This small molecule binds to this protein.
Small molecule (SMILES): Nc1ccn([C@H]2CC[C@@H](CO[P](=O)(O)O[P](=O)(O)OP(=O)(O)O)O2)c(=O)n1

Sequence of chain 1.A:
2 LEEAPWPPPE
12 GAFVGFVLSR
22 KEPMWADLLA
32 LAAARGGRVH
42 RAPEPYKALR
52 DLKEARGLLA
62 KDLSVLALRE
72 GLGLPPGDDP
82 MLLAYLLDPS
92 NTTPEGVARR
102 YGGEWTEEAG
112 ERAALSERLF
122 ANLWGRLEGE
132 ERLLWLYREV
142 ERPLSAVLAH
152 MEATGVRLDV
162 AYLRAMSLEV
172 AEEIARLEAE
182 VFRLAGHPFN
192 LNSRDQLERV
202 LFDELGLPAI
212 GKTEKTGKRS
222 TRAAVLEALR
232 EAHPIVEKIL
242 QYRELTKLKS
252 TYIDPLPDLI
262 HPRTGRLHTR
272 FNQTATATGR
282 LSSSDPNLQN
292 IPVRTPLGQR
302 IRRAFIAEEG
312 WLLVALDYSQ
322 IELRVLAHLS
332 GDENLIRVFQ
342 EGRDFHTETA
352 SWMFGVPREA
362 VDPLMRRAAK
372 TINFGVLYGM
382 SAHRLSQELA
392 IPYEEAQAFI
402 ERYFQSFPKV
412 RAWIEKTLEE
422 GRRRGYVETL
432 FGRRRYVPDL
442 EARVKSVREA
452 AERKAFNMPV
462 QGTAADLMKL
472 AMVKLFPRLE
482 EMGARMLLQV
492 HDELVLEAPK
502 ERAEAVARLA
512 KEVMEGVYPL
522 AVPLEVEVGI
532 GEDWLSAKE

Binding-site contacts:
Ligand atom PG contacts residue LYS371 of chain 1.A at 3.6 Å.
Ligand atom O3B contacts residue LYS371 of chain 1.A at 3.3 Å (salt-bridge).
Ligand atom PB contacts residue MG1 of chain 1.E at 3.2 Å.
Ligand atom O1B contacts residue PHE375 of chain 1.A at 3.2 Å.
Ligand atom C2' contacts residue GLU323 of chain 1.A at 3.4 Å.
Ligand atom O2B contacts residue TYR319 of chain 1.A at 3.0 Å (h-bond).
Ligand atom N4 contacts residue THR372 of chain 1.A at 3.6 Å.
Ligand atom PA contacts residue LYS371 of chain 1.A at 3.7 Å.
Ligand atom C3' contacts residue PHE375 of chain 1.A at 3.4 Å (hydrophobic).
Ligand atom O1G contacts residue LYS371 of chain 1.A at 2.8 Å (salt-bridge).
Ligand atom C5' contacts residue ASP493 of chain 1.A at 3.5 Å.
Ligand atom O3B contacts residue MG1 of chain 1.E at 3.5 Å.
Ligand atom PA contacts residue MG1 of chain 1.F at 3.6 Å.
Ligand atom O2A contacts residue MG1 of chain 1.F at 2.5 Å.
Ligand atom PA contacts residue MG1 of chain 1.E at 3.4 Å.
Ligand atom C2' contacts residue PHE375 of chain 1.A at 3.6 Å (hydrophobic).
Ligand atom O2B contacts residue MG1 of chain 1.E at 2.1 Å.
Ligand atom O1B contacts residue HIS347 of chain 1.A at 2.8 Å (h-bond).
Ligand atom PB contacts residue GLN321 of chain 1.A at 3.7 Å.
Ligand atom C1' contacts residue ARG281 of chain 1.A at 3.6 Å.
Ligand atom O4' contacts residue ARG281 of chain 1.A at 3.2 Å (salt-bridge).
Ligand atom O2B contacts residue ILE322 of chain 1.A at 3.3 Å (h-bond).
Ligand atom O2G contacts residue GLN321 of chain 1.A at 3.1 Å (h-bond).
Ligand atom O2B contacts residue ASP493 of chain 1.A at 3.1 Å (salt-bridge).
Ligand atom O3G contacts residue MG1 of chain 1.E at 2.0 Å.
Ligand atom O3G contacts residue ASP318 of chain 1.A at 2.9 Å (salt-bridge).
Ligand atom O2B contacts residue GLN321 of chain 1.A at 3.2 Å (h-bond).
Ligand atom O1A contacts residue LYS371 of chain 1.A at 2.8 Å (salt-bridge).
Ligand atom O2G contacts residue SER320 of chain 1.A at 3.5 Å.
Ligand atom O3B contacts residue HIS347 of chain 1.A at 3.7 Å.
Ligand atom O1B contacts residue GLN321 of chain 1.A at 3.2 Å.
Ligand atom O3A contacts residue MG1 of chain 1.E at 3.7 Å.
Ligand atom O1G contacts residue ARG367 of chain 1.A at 2.8 Å (salt-bridge).
Ligand atom O2A contacts residue MG1 of chain 1.E at 2.2 Å.
Ligand atom O2A contacts residue ASP318 of chain 1.A at 3.4 Å (salt-bridge).
Ligand atom O2A contacts residue ASP493 of chain 1.A at 3.0 Å (salt-bridge).
Ligand atom C1' contacts residue GLU323 of chain 1.A at 3.8 Å.
Ligand atom O2G contacts residue ARG367 of chain 1.A at 3.0 Å (salt-bridge).
Ligand atom PG contacts residue MG1 of chain 1.E at 3.2 Å.
Ligand atom O3G contacts residue TYR319 of chain 1.A at 2.9 Å (h-bond).